Binding-site contacts:
Ligand atom C35 contacts residue TYR89 of chain 1.B at 4.0 Å (hydrophobic).
Ligand atom C29 contacts residue GLY93 of chain 1.B at 3.6 Å.
Ligand atom C33 contacts residue PRO91 of chain 1.B at 3.4 Å (hydrophobic).
Ligand atom C18 contacts residue ARG138 of chain 1.B at 3.9 Å.
Ligand atom C8 contacts residue LEU141 of chain 1.B at 4.0 Å (hydrophobic).
Ligand atom N27 contacts residue GLU88 of chain 1.B at 3.1 Å (salt-bridge).
Ligand atom C12 contacts residue VAL21 of chain 1.B at 3.8 Å (hydrophobic).
Ligand atom C17 contacts residue CYS94 of chain 1.B at 3.8 Å (hydrophobic).
Ligand atom C14 contacts residue LEU13 of chain 1.B at 3.7 Å (hydrophobic).
Ligand atom C2 contacts residue MET87 of chain 1.B at 4.1 Å (hydrophobic).
Ligand atom C26 contacts residue TYR89 of chain 1.B at 3.6 Å (hydrophobic).
Ligand atom C29 contacts residue PRO91 of chain 1.B at 3.6 Å (hydrophobic).
Ligand atom C20 contacts residue CYS94 of chain 1.B at 1.7 Å (hydrophobic).
Ligand atom C20 contacts residue ASP97 of chain 1.B at 3.3 Å.
Ligand atom C28 contacts residue GLY93 of chain 1.B at 4.0 Å.
Ligand atom C29 contacts residue LEU90 of chain 1.B at 3.8 Å (hydrophobic).
Ligand atom C4 contacts residue MET87 of chain 1.B at 3.5 Å (hydrophobic).
Ligand atom C24 contacts residue LEU90 of chain 1.B at 3.8 Å (hydrophobic).
Ligand atom C21 contacts residue LEU141 of chain 1.B at 3.9 Å (hydrophobic).
Ligand atom N31 contacts residue GLY93 of chain 1.B at 3.8 Å.
Ligand atom C18 contacts residue CYS94 of chain 1.B at 2.8 Å (hydrophobic).
Ligand atom C6 contacts residue ASP152 of chain 1.B at 3.7 Å.
Ligand atom C14 contacts residue GLY14 of chain 1.B at 3.7 Å.
Ligand atom N27 contacts residue LEU141 of chain 1.B at 3.7 Å.
Ligand atom C5 contacts residue ASP152 of chain 1.B at 3.5 Å.
Ligand atom N25 contacts residue TYR89 of chain 1.B at 3.8 Å.
Ligand atom C35 contacts residue PRO91 of chain 1.B at 3.9 Å (hydrophobic).
Ligand atom N25 contacts residue GLU88 of chain 1.B at 3.9 Å.
Ligand atom C18 contacts residue ARG96 of chain 1.B at 3.9 Å.
Ligand atom C23 contacts residue ALA38 of chain 1.B at 3.9 Å (hydrophobic).
Ligand atom N27 contacts residue VAL69 of chain 1.B at 3.9 Å.
Ligand atom C26 contacts residue LEU90 of chain 1.B at 3.0 Å (hydrophobic).
Ligand atom C23 contacts residue GLU88 of chain 1.B at 4.0 Å.
Ligand atom C23 contacts residue LEU141 of chain 1.B at 3.8 Å (hydrophobic).
Ligand atom N16 contacts residue CYS94 of chain 1.B at 3.8 Å.
Ligand atom N27 contacts residue ALA38 of chain 1.B at 3.6 Å.
Ligand atom N31 contacts residue PRO91 of chain 1.B at 3.9 Å.
Ligand atom N25 contacts residue LEU90 of chain 1.B at 3.0 Å (h-bond).
Ligand atom N9 contacts residue LEU141 of chain 1.B at 3.9 Å.
Ligand atom C3 contacts residue VAL21 of chain 1.B at 4.0 Å (hydrophobic).

Sequence of chain 1.B:
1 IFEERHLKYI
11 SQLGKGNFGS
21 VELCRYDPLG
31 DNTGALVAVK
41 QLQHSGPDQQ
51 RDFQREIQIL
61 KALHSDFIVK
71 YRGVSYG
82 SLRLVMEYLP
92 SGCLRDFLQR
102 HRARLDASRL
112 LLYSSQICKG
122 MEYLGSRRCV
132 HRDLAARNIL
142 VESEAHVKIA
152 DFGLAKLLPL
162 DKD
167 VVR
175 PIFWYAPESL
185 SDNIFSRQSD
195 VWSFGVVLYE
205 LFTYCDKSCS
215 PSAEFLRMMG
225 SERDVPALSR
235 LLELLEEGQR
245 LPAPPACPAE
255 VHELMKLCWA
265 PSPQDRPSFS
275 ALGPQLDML

This protein binds this small molecule.
Small molecule (SMILES): CCC(=O)Nc1cccc(-n2c(-c3nc(-c4cnn(C5CCN(C)CC5)c4)cnc3N)nc3ccccc32)c1